Sequence of chain 1.A:
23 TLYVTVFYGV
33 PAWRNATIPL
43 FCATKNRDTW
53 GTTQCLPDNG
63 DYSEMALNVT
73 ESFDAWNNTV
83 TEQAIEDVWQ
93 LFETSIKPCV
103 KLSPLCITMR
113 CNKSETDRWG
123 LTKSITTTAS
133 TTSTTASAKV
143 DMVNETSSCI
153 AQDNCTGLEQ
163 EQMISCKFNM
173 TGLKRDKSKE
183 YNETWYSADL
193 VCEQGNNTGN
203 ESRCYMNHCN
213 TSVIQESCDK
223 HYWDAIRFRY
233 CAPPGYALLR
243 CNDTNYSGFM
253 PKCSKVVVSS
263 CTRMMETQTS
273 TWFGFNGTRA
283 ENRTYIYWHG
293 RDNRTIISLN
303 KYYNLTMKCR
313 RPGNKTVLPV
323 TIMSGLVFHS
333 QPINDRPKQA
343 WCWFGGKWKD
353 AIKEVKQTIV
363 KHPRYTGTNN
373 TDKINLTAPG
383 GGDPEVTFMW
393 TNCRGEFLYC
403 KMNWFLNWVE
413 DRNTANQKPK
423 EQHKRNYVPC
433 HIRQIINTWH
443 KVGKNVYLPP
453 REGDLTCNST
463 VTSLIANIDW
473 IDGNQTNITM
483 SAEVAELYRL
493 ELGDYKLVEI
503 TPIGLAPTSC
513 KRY

Binding-site contacts:
Ligand atom C7 contacts residue GLU412 of chain 1.A at 3.8 Å.
Ligand atom O7 contacts residue ARG414 of chain 1.A at 3.5 Å (salt-bridge).
Ligand atom C1 contacts residue ASN377 of chain 1.A at 1.5 Å.
Ligand atom C1 contacts residue ASP374 of chain 1.A at 3.9 Å.
Ligand atom C6 contacts residue GLU412 of chain 1.A at 4.2 Å.
Ligand atom C6 contacts residue THR373 of chain 1.A at 4.2 Å.
Ligand atom O6 contacts residue ASN415 of chain 1.A at 4.1 Å.
Ligand atom O6 contacts residue ASP374 of chain 1.A at 4.0 Å.
Ligand atom O5 contacts residue LYS358 of chain 1.A at 3.6 Å (salt-bridge).
Ligand atom O5 contacts residue ASN377 of chain 1.A at 2.4 Å (h-bond).
Ligand atom O5 contacts residue ILE376 of chain 1.A at 3.8 Å.
Ligand atom O6 contacts residue THR373 of chain 1.A at 3.1 Å (h-bond).
Ligand atom O6 contacts residue LYS358 of chain 1.A at 2.9 Å (salt-bridge).
Ligand atom C8 contacts residue ASP413 of chain 1.A at 4.0 Å.
Ligand atom C3 contacts residue ASP413 of chain 1.A at 3.5 Å.
Ligand atom C5 contacts residue ASN377 of chain 1.A at 3.7 Å.
Ligand atom C7 contacts residue ASP413 of chain 1.A at 4.1 Å.
Ligand atom N2 contacts residue ASN377 of chain 1.A at 3.0 Å (h-bond).
Ligand atom O3 contacts residue ASP413 of chain 1.A at 3.0 Å (salt-bridge).
Ligand atom C8 contacts residue GLU412 of chain 1.A at 3.5 Å.
Ligand atom C7 contacts residue ASN377 of chain 1.A at 3.6 Å.
Ligand atom C3 contacts residue ASN377 of chain 1.A at 3.9 Å.
Ligand atom C4 contacts residue GLU412 of chain 1.A at 4.0 Å.
Ligand atom O5 contacts residue GLU412 of chain 1.A at 3.6 Å (salt-bridge).
Ligand atom N2 contacts residue GLU412 of chain 1.A at 3.2 Å (salt-bridge).
Ligand atom C3 contacts residue ASP374 of chain 1.A at 4.2 Å.
Ligand atom C1 contacts residue ASP413 of chain 1.A at 3.9 Å.
Ligand atom C4 contacts residue ASN377 of chain 1.A at 4.3 Å.
Ligand atom C1 contacts residue ILE376 of chain 1.A at 4.0 Å (hydrophobic).
Ligand atom C2 contacts residue ASN377 of chain 1.A at 2.5 Å.
Ligand atom C5 contacts residue ASP374 of chain 1.A at 3.9 Å.
Ligand atom C8 contacts residue ASN377 of chain 1.A at 4.2 Å.
Ligand atom O5 contacts residue ASP374 of chain 1.A at 4.2 Å.
Ligand atom C6 contacts residue LYS358 of chain 1.A at 3.9 Å.
Ligand atom O7 contacts residue ASN377 of chain 1.A at 3.9 Å.
Ligand atom C5 contacts residue ASP413 of chain 1.A at 4.2 Å.
Ligand atom O6 contacts residue ILE376 of chain 1.A at 4.1 Å.
Ligand atom N2 contacts residue ASP413 of chain 1.A at 3.8 Å.
Ligand atom C2 contacts residue ASP413 of chain 1.A at 4.0 Å.
Ligand atom C6 contacts residue ASP374 of chain 1.A at 3.9 Å.

A small-molecule ligand and the protein it binds are described below.
Small molecule (SMILES): CC(=O)N[C@H]1[C@H](O[C@H]2[C@H](O)[C@@H](NC(C)=O)CO[C@@H]2CO)O[C@H](CO)[C@@H](O[C@@H]2O[C@H](CO)[C@@H](O)[C@H](O)[C@@H]2O)[C@@H]1O